Binding-site contacts:
Ligand atom NA contacts residue ZN1 of chain 1.E at 3.8 Å.
Ligand atom C2 contacts residue ILE285 of chain 1.A at 4.2 Å (hydrophobic).
Ligand atom OA contacts residue ZN1 of chain 1.E at 3.8 Å.
Ligand atom C3 contacts residue LEU276 of chain 1.D at 4.1 Å (hydrophobic).
Ligand atom C2 contacts residue LEU262 of chain 1.A at 3.8 Å (hydrophobic).
Ligand atom C1 contacts residue TRP87 of chain 1.A at 3.5 Å (hydrophobic).
Ligand atom NA contacts residue HIS61 of chain 1.A at 3.4 Å (h-bond).
Ligand atom C3 contacts residue LEU262 of chain 1.A at 4.1 Å (hydrophobic).
Ligand atom OA contacts residue CYS148 of chain 1.A at 3.4 Å (h-bond).
Ligand atom CA contacts residue VAL286 of chain 1.A at 4.0 Å (hydrophobic).
Ligand atom CA contacts residue ZN1 of chain 1.E at 4.2 Å.
Ligand atom C1 contacts residue VAL286 of chain 1.A at 3.9 Å (hydrophobic).
Ligand atom C2 contacts residue TRP87 of chain 1.A at 4.1 Å (hydrophobic).
Ligand atom NA contacts residue CYS148 of chain 1.A at 2.8 Å (h-bond).
Ligand atom OA contacts residue THR40 of chain 1.A at 2.7 Å (h-bond).
Ligand atom CA contacts residue HIS61 of chain 1.A at 3.8 Å.
Ligand atom CA contacts residue TRP87 of chain 1.A at 4.3 Å (hydrophobic).
Ligand atom OA contacts residue HIS61 of chain 1.A at 3.7 Å.
Ligand atom OA contacts residue CYS38 of chain 1.A at 4.1 Å.
Ligand atom CA contacts residue CYS148 of chain 1.A at 3.5 Å (hydrophobic).
Ligand atom NA contacts residue VAL286 of chain 1.A at 3.4 Å.
Ligand atom C3 contacts residue TRP87 of chain 1.A at 3.4 Å (hydrophobic).
Ligand atom C2 contacts residue THR40 of chain 1.A at 3.6 Å.
Ligand atom C1 contacts residue THR40 of chain 1.A at 4.1 Å.
Ligand atom NA contacts residue TRP87 of chain 1.A at 3.8 Å.
Ligand atom CA contacts residue THR40 of chain 1.A at 3.6 Å.

Sequence of chain 1.A:
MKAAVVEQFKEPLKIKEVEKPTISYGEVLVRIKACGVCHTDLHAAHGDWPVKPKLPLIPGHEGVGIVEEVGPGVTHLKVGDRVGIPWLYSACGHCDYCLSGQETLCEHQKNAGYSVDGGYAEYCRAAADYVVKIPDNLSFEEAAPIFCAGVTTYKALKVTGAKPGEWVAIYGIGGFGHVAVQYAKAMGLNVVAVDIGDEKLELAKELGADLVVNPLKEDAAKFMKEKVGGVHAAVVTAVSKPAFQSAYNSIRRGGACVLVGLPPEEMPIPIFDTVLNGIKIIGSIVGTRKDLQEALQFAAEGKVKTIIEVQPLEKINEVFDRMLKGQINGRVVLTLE

This small molecule binds to this protein.
Small molecule (SMILES): CCCC(N)=O

Sequence of chain 1.D:
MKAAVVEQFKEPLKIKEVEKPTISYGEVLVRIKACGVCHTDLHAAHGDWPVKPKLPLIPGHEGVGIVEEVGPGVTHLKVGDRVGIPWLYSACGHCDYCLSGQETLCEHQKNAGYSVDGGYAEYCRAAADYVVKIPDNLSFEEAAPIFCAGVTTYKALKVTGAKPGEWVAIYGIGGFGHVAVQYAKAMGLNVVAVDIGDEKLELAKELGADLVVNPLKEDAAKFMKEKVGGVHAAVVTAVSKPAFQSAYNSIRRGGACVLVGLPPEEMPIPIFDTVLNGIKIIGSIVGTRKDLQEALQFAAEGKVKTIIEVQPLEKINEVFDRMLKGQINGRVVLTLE